Binding-site contacts:
Ligand atom NAJ contacts residue ASP118 of chain 1.B at 2.9 Å (salt-bridge).
Ligand atom CAS contacts residue SER102 of chain 1.B at 3.7 Å.
Ligand atom CAA contacts residue ASP118 of chain 1.B at 3.3 Å.
Ligand atom OAW contacts residue ZOF1 of chain 1.K at 3.7 Å.
Ligand atom CAH contacts residue LEU100 of chain 1.B at 3.9 Å (hydrophobic).
Ligand atom NAB contacts residue TRP98 of chain 1.B at 3.5 Å (h-bond).
Ligand atom CAQ contacts residue SER78 of chain 1.B at 3.4 Å.
Ligand atom CAM contacts residue TRP69 of chain 1.B at 3.6 Å (hydrophobic).
Ligand atom OAW contacts residue LYS111 of chain 1.D at 4.0 Å.
Ligand atom OAX contacts residue ZOF1 of chain 1.K at 2.9 Å (h-bond).
Ligand atom CAM contacts residue ASN39 of chain 1.B at 3.9 Å.
Ligand atom NAO contacts residue SER78 of chain 1.B at 3.0 Å (h-bond).
Ligand atom CAV contacts residue ZOF1 of chain 1.K at 3.6 Å.
Ligand atom CAF contacts residue TRP98 of chain 1.B at 3.5 Å (hydrophobic).
Ligand atom CAT contacts residue LEU114 of chain 1.B at 3.7 Å (hydrophobic).
Ligand atom OAP contacts residue ASN39 of chain 1.B at 2.6 Å (h-bond).
Ligand atom NAB contacts residue ASP118 of chain 1.B at 3.0 Å (salt-bridge).
Ligand atom CAL contacts residue TRP69 of chain 1.B at 3.8 Å (hydrophobic).
Ligand atom NAJ contacts residue TYR33 of chain 1.B at 3.6 Å (h-bond).
Ligand atom NAJ contacts residue ASP17 of chain 1.B at 2.7 Å (salt-bridge).
Ligand atom NAO contacts residue ALA76 of chain 1.B at 3.8 Å.
Ligand atom OAX contacts residue LEU114 of chain 1.B at 3.8 Å.
Ligand atom CAC contacts residue TRP98 of chain 1.B at 3.4 Å (hydrophobic).
Ligand atom CAA contacts residue ASP17 of chain 1.B at 3.8 Å.
Ligand atom OAP contacts residue GLY38 of chain 1.B at 3.5 Å.
Ligand atom NAJ contacts residue ASP13 of chain 1.B at 3.5 Å (salt-bridge).
Ligand atom CAR contacts residue LEU100 of chain 1.B at 3.9 Å (hydrophobic).
Ligand atom CAI contacts residue SER35 of chain 1.B at 3.5 Å.
Ligand atom CAV contacts residue LEU114 of chain 1.B at 3.8 Å (hydrophobic).
Ligand atom CAN contacts residue ASN39 of chain 1.B at 3.5 Å.
Ligand atom NAJ contacts residue LEU15 of chain 1.B at 3.8 Å.
Ligand atom SAG contacts residue TRP69 of chain 1.B at 3.9 Å.
Ligand atom NAE contacts residue LEU15 of chain 1.B at 3.9 Å.
Ligand atom CAA contacts residue LEU15 of chain 1.B at 3.8 Å (hydrophobic).
Ligand atom CAF contacts residue THR80 of chain 1.B at 4.0 Å.
Ligand atom CAL contacts residue VAL37 of chain 1.B at 3.8 Å (hydrophobic).
Ligand atom CAH contacts residue TRP110 of chain 1.D at 3.8 Å (hydrophobic).
Ligand atom CAD contacts residue TRP110 of chain 1.D at 3.6 Å (hydrophobic).
Ligand atom CAK contacts residue TRP69 of chain 1.B at 3.8 Å (hydrophobic).
Ligand atom SAG contacts residue THR80 of chain 1.B at 3.3 Å (h-bond).

Sequence of chain 1.D:
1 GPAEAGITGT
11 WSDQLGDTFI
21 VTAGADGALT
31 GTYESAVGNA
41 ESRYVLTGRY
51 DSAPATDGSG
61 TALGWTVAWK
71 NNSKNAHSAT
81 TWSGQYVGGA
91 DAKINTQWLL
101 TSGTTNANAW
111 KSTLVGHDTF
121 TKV

Sequence of chain 1.B:
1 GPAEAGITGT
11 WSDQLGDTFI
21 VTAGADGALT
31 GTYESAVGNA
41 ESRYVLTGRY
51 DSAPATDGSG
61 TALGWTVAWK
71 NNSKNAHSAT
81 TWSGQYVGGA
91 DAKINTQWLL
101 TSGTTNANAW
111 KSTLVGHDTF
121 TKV

This small molecule binds to this protein.
Small molecule (SMILES): [H]/N=C1/N[C@H]2[C@H](CS[C@H]2CCCCC(=O)NCCCCCC(=O)O)N1